The protein below binds the small molecule below.
Small molecule (SMILES): NC(=[NH2+])NCCC[C@H](N)C(=O)O

Binding-site contacts:
Ligand atom CB contacts residue VAL195 of chain 1.A at 3.8 Å (hydrophobic).
Ligand atom O contacts residue ASP179 of chain 1.A at 3.6 Å (salt-bridge).
Ligand atom C contacts residue SER180 of chain 1.A at 1.6 Å.
Ligand atom NH1 contacts residue GLY208 of chain 1.A at 3.6 Å.
Ligand atom CZ contacts residue SER175 of chain 1.A at 3.2 Å.
Ligand atom NH2 contacts residue GLY198 of chain 1.A at 3.6 Å.
Ligand atom O contacts residue GLY178 of chain 1.A at 2.7 Å (h-bond).
Ligand atom CB contacts residue GLN177 of chain 1.A at 3.9 Å.
Ligand atom NH2 contacts residue SER175 of chain 1.A at 3.9 Å.
Ligand atom NH1 contacts residue ASP174 of chain 1.A at 2.7 Å (salt-bridge).
Ligand atom NE contacts residue GLY200 of chain 1.A at 3.7 Å.
Ligand atom CZ contacts residue GLY198 of chain 1.A at 4.1 Å.
Ligand atom N contacts residue GLN177 of chain 1.A at 3.5 Å (h-bond).
Ligand atom C contacts residue HIS41 of chain 1.A at 3.5 Å.
Ligand atom CG contacts residue GLN177 of chain 1.A at 3.5 Å.
Ligand atom CZ contacts residue GLY200 of chain 1.A at 3.8 Å.
Ligand atom CD contacts residue CYS176 of chain 1.A at 3.8 Å (hydrophobic).
Ligand atom C contacts residue GLY178 of chain 1.A at 4.1 Å.
Ligand atom CZ contacts residue ASP174 of chain 1.A at 3.4 Å.
Ligand atom N contacts residue SER180 of chain 1.A at 3.0 Å (h-bond).
Ligand atom CA contacts residue GLN177 of chain 1.A at 3.5 Å.
Ligand atom CA contacts residue SER180 of chain 1.A at 2.5 Å.
Ligand atom NH2 contacts residue GLY200 of chain 1.A at 3.1 Å (h-bond).
Ligand atom O contacts residue CYS176 of chain 1.A at 4.1 Å.
Ligand atom CB contacts residue CYS176 of chain 1.A at 3.7 Å (hydrophobic).
Ligand atom CD contacts residue SER175 of chain 1.A at 3.6 Å.
Ligand atom CZ contacts residue TRP197 of chain 1.A at 4.0 Å (hydrophobic).
Ligand atom NH1 contacts residue SER175 of chain 1.A at 2.6 Å (h-bond).
Ligand atom NE contacts residue SER175 of chain 1.A at 3.5 Å (h-bond).
Ligand atom NH2 contacts residue ASP174 of chain 1.A at 2.8 Å (salt-bridge).
Ligand atom N contacts residue HIS41 of chain 1.A at 4.0 Å.
Ligand atom N contacts residue SER196 of chain 1.A at 3.8 Å.
Ligand atom O contacts residue SER180 of chain 1.A at 2.6 Å (h-bond).
Ligand atom NH2 contacts residue GLY208 of chain 1.A at 3.7 Å.
Ligand atom O contacts residue GLN177 of chain 1.A at 3.5 Å.
Ligand atom CD contacts residue VAL195 of chain 1.A at 4.1 Å (hydrophobic).
Ligand atom CB contacts residue SER180 of chain 1.A at 2.9 Å.
Ligand atom CZ contacts residue GLY208 of chain 1.A at 4.0 Å.
Ligand atom NE contacts residue TRP197 of chain 1.A at 4.0 Å.
Ligand atom NE contacts residue GLY198 of chain 1.A at 4.0 Å.

Sequence of chain 1.A:
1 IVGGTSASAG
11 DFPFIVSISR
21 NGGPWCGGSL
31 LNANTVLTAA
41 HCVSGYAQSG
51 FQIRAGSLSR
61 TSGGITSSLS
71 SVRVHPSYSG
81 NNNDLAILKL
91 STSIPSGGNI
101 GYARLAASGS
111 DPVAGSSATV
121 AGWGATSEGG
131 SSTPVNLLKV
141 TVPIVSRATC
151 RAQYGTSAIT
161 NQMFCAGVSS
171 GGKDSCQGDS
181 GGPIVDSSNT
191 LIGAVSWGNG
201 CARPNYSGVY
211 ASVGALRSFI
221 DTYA